Binding-site contacts:
Ligand atom C5 contacts residue GLU200 of chain 1.A at 4.5 Å.
Ligand atom C8 contacts residue GLU177 of chain 1.A at 4.1 Å.
Ligand atom O6 contacts residue THR181 of chain 1.A at 3.5 Å (h-bond).
Ligand atom N2 contacts residue ASN179 of chain 1.A at 2.9 Å (h-bond).
Ligand atom O5 contacts residue ASN305 of chain 1.A at 4.5 Å.
Ligand atom O5 contacts residue GLU200 of chain 1.A at 3.6 Å (salt-bridge).
Ligand atom C1 contacts residue ASN179 of chain 1.A at 1.4 Å.
Ligand atom C5 contacts residue THR181 of chain 1.A at 4.4 Å.
Ligand atom N2 contacts residue VAL307 of chain 1.A at 4.3 Å.
Ligand atom O5 contacts residue ASN179 of chain 1.A at 2.3 Å (h-bond).
Ligand atom O7 contacts residue ASN179 of chain 1.A at 3.3 Å (h-bond).
Ligand atom C1 contacts residue ASN305 of chain 1.A at 4.0 Å.
Ligand atom O6 contacts residue GLU200 of chain 1.A at 4.5 Å.
Ligand atom C6 contacts residue TYR198 of chain 1.A at 4.2 Å (hydrophobic).
Ligand atom O5 contacts residue THR181 of chain 1.A at 4.4 Å.
Ligand atom O6 contacts residue TYR198 of chain 1.A at 3.1 Å (h-bond).
Ligand atom C5 contacts residue ASN179 of chain 1.A at 3.6 Å.
Ligand atom C2 contacts residue ASN179 of chain 1.A at 2.5 Å.
Ligand atom C8 contacts residue VAL307 of chain 1.A at 4.1 Å (hydrophobic).
Ligand atom C8 contacts residue ASN179 of chain 1.A at 4.4 Å.
Ligand atom C6 contacts residue GLU200 of chain 1.A at 4.0 Å.
Ligand atom C7 contacts residue VAL307 of chain 1.A at 4.4 Å (hydrophobic).
Ligand atom C7 contacts residue ASN179 of chain 1.A at 3.3 Å.
Ligand atom C4 contacts residue ASN179 of chain 1.A at 4.2 Å.
Ligand atom C3 contacts residue ASN179 of chain 1.A at 3.8 Å.
Ligand atom O4 contacts residue LYS303 of chain 1.A at 3.6 Å.

A small-molecule ligand and the protein it binds are described below.
Small molecule (SMILES): CC(=O)N[C@@H]1[C@@H](O)[C@H](O)[C@@H](CO)O[C@H]1O

Sequence of chain 1.A:
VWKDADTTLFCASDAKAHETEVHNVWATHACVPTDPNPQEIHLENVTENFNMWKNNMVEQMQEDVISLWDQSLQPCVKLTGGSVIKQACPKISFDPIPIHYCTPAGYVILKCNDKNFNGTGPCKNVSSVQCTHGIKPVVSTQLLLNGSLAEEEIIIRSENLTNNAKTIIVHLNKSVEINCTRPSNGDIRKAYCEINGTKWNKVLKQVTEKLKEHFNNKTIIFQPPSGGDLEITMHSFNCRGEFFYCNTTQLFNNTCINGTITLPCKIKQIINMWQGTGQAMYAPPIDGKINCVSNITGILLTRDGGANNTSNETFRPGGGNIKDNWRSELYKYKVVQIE